Binding-site contacts:
Ligand atom F2 contacts residue TYR31 of chain 1.D at 3.3 Å.
Ligand atom C19 contacts residue ILE45 of chain 1.D at 3.8 Å (hydrophobic).
Ligand atom F2 contacts residue MET28 of chain 1.D at 3.5 Å.
Ligand atom C2 contacts residue LYS129 of chain 1.D at 3.6 Å.
Ligand atom O1 contacts residue ILE115 of chain 1.D at 3.0 Å (h-bond).
Ligand atom F2 contacts residue GLU33 of chain 1.D at 3.4 Å.
Ligand atom C4 contacts residue MN1 of chain 1.Q at 3.6 Å.
Ligand atom C16 contacts residue ILE45 of chain 1.D at 3.8 Å (hydrophobic).
Ligand atom C6 contacts residue MN1 of chain 1.Q at 3.1 Å.
Ligand atom C15 contacts residue ILE45 of chain 1.D at 3.7 Å (hydrophobic).
Ligand atom C22 contacts residue ILE45 of chain 1.D at 3.7 Å (hydrophobic).
Ligand atom O2 contacts residue GLU75 of chain 1.D at 3.5 Å (salt-bridge).
Ligand atom F1 contacts residue LYS41 of chain 1.D at 3.5 Å.
Ligand atom O1 contacts residue LYS129 of chain 1.D at 2.8 Å (salt-bridge).
Ligand atom C21 contacts residue ILE45 of chain 1.D at 3.8 Å (hydrophobic).
Ligand atom C18 contacts residue ALA44 of chain 1.D at 3.7 Å (hydrophobic).
Ligand atom C18 contacts residue ILE45 of chain 1.D at 3.7 Å (hydrophobic).
Ligand atom C5 contacts residue MN1 of chain 1.P at 3.0 Å.
Ligand atom C10 contacts residue TYR31 of chain 1.D at 3.5 Å (hydrophobic).
Ligand atom O2 contacts residue HIS48 of chain 1.D at 3.6 Å.
Ligand atom C9 contacts residue TYR31 of chain 1.D at 3.7 Å (hydrophobic).
Ligand atom C22 contacts residue ALA27 of chain 1.D at 3.7 Å (hydrophobic).
Ligand atom C5 contacts residue MN1 of chain 1.Q at 3.1 Å.
Ligand atom C1 contacts residue GLU114 of chain 1.D at 3.6 Å.
Ligand atom C17 contacts residue ILE45 of chain 1.D at 3.6 Å (hydrophobic).
Ligand atom O2 contacts residue MN1 of chain 1.P at 2.3 Å.
Ligand atom C1 contacts residue LYS129 of chain 1.D at 3.2 Å.
Ligand atom O3 contacts residue GLU75 of chain 1.D at 2.6 Å (salt-bridge).
Ligand atom O2 contacts residue GLU114 of chain 1.D at 3.2 Å (salt-bridge).
Ligand atom C6 contacts residue GLU75 of chain 1.D at 3.6 Å.
Ligand atom O1 contacts residue GLU114 of chain 1.D at 3.0 Å (salt-bridge).
Ligand atom F1 contacts residue GLU33 of chain 1.D at 3.6 Å.
Ligand atom O2 contacts residue ASP103 of chain 1.D at 3.1 Å (salt-bridge).
Ligand atom C19 contacts residue HIS48 of chain 1.D at 3.7 Å.
Ligand atom O3 contacts residue MN1 of chain 1.Q at 2.2 Å.
Ligand atom O2 contacts residue MN1 of chain 1.Q at 2.1 Å.
Ligand atom O1 contacts residue HIS48 of chain 1.D at 3.5 Å (h-bond).
Ligand atom C5 contacts residue GLU114 of chain 1.D at 3.7 Å.
Ligand atom C1 contacts residue MN1 of chain 1.P at 2.9 Å.
Ligand atom O1 contacts residue MN1 of chain 1.P at 2.2 Å.

The small molecule below binds the protein below.
Small molecule (SMILES): O=C1c2c(O)c(=O)ccn2N([C@@H]2c3ccccc3SCc3c2ccc(F)c3F)[C@@H]2COCCN12

Sequence of chain 1.D:
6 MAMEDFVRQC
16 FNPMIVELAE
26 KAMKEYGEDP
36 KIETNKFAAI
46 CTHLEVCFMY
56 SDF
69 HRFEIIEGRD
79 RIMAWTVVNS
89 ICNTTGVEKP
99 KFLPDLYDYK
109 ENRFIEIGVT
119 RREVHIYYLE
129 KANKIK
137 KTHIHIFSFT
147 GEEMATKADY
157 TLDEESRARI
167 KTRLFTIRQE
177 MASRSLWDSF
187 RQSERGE